Sequence of chain 1.B:
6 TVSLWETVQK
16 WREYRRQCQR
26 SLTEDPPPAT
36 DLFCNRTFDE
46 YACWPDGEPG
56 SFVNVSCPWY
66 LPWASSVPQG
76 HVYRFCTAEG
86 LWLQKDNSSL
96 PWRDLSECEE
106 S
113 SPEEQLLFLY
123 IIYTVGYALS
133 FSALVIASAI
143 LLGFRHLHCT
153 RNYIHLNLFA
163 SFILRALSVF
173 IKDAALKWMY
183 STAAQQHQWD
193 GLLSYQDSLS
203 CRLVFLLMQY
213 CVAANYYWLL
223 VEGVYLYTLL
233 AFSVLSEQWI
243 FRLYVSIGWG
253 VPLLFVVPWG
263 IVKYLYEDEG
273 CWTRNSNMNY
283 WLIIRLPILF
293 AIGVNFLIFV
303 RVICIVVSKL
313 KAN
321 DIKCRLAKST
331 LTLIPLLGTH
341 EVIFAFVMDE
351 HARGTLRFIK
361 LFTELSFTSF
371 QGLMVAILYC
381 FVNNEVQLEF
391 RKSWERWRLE

Binding-site contacts:
Ligand atom C20 contacts residue ILE377 of chain 1.B at 4.1 Å (hydrophobic).
Ligand atom C3 contacts residue GLN387 of chain 1.B at 3.4 Å.
Ligand atom C7 contacts residue CLR1 of chain 1.K at 3.7 Å.
Ligand atom C2 contacts residue GLN387 of chain 1.B at 4.1 Å.
Ligand atom C24 contacts residue LEU131 of chain 1.B at 4.5 Å (hydrophobic).
Ligand atom C1 contacts residue VAL382 of chain 1.B at 3.8 Å (hydrophobic).
Ligand atom C27 contacts residue LEU373 of chain 1.B at 3.7 Å (hydrophobic).
Ligand atom C15 contacts residue CLR1 of chain 1.K at 3.6 Å.
Ligand atom C16 contacts residue CLR1 of chain 1.K at 3.6 Å.
Ligand atom C24 contacts residue LEU373 of chain 1.B at 3.8 Å (hydrophobic).
Ligand atom C12 contacts residue VAL382 of chain 1.B at 4.5 Å (hydrophobic).
Ligand atom C4 contacts residue CLR1 of chain 1.K at 4.0 Å.
Ligand atom C21 contacts residue ILE377 of chain 1.B at 3.8 Å (hydrophobic).
Ligand atom C25 contacts residue LEU373 of chain 1.B at 4.2 Å (hydrophobic).
Ligand atom C23 contacts residue LEU373 of chain 1.B at 4.0 Å (hydrophobic).
Ligand atom C11 contacts residue VAL382 of chain 1.B at 4.1 Å (hydrophobic).
Ligand atom C17 contacts residue ILE377 of chain 1.B at 3.7 Å (hydrophobic).
Ligand atom C5 contacts residue CLR1 of chain 1.K at 4.4 Å.
Ligand atom C23 contacts residue ILE377 of chain 1.B at 3.9 Å (hydrophobic).
Ligand atom C1 contacts residue GLN387 of chain 1.B at 4.3 Å.
Ligand atom C6 contacts residue CLR1 of chain 1.K at 3.6 Å.
Ligand atom C10 contacts residue VAL382 of chain 1.B at 4.4 Å (hydrophobic).
Ligand atom C16 contacts residue ILE377 of chain 1.B at 4.4 Å (hydrophobic).
Ligand atom C9 contacts residue VAL382 of chain 1.B at 3.8 Å (hydrophobic).
Ligand atom C14 contacts residue CLR1 of chain 1.K at 4.3 Å.
Ligand atom C12 contacts residue ILE377 of chain 1.B at 4.3 Å (hydrophobic).
Ligand atom C26 contacts residue LEU131 of chain 1.B at 3.8 Å (hydrophobic).
Ligand atom O1 contacts residue GLN387 of chain 1.B at 3.9 Å.
Ligand atom C22 contacts residue ILE377 of chain 1.B at 4.3 Å (hydrophobic).

The protein below binds the small molecule below.
Small molecule (SMILES): CC(C)CCC[C@@H](C)[C@H]1CC[C@H]2[C@@H]3CC=C4C[C@@H](O)CC[C@]4(C)[C@H]3CC[C@]12C